Binding-site contacts:
Ligand atom O2' contacts residue ILE46 of chain 1.A at 4.2 Å.
Ligand atom C2 contacts residue PHE43 of chain 1.A at 3.6 Å (hydrophobic).
Ligand atom O5' contacts residue SER109 of chain 1.A at 2.8 Å (h-bond).
Ligand atom O4' contacts residue LEU55 of chain 1.A at 3.5 Å.
Ligand atom C2' contacts residue ASP45 of chain 1.A at 3.3 Å.
Ligand atom O5' contacts residue VAL110 of chain 1.A at 3.2 Å.
Ligand atom C5' contacts residue SER109 of chain 1.A at 3.2 Å.
Ligand atom N1 contacts residue ILE46 of chain 1.A at 3.3 Å.
Ligand atom C2 contacts residue ASP45 of chain 1.A at 4.0 Å.
Ligand atom N1 contacts residue ILE24 of chain 1.A at 3.9 Å.
Ligand atom C1' contacts residue LEU55 of chain 1.A at 4.1 Å (hydrophobic).
Ligand atom C4' contacts residue LEU55 of chain 1.A at 4.0 Å (hydrophobic).
Ligand atom O5' contacts residue HIS114 of chain 1.A at 3.6 Å.
Ligand atom N3 contacts residue PHE43 of chain 1.A at 4.0 Å.
Ligand atom N3 contacts residue ASP45 of chain 1.A at 3.7 Å.
Ligand atom C6 contacts residue ILE46 of chain 1.A at 3.7 Å (hydrophobic).
Ligand atom O3' contacts residue HIS53 of chain 1.A at 4.2 Å.
Ligand atom C4' contacts residue ASP45 of chain 1.A at 3.3 Å.
Ligand atom N3 contacts residue ILE46 of chain 1.A at 3.3 Å (h-bond).
Ligand atom N7 contacts residue ILE46 of chain 1.A at 4.0 Å.
Ligand atom O4' contacts residue PHE21 of chain 1.A at 3.6 Å.
Ligand atom C5 contacts residue ILE46 of chain 1.A at 3.5 Å (hydrophobic).
Ligand atom N1 contacts residue PHE43 of chain 1.A at 4.2 Å.
Ligand atom O2' contacts residue ASP45 of chain 1.A at 2.5 Å (salt-bridge).
Ligand atom O5' contacts residue PHE21 of chain 1.A at 3.8 Å.
Ligand atom C2 contacts residue HIS44 of chain 1.A at 3.4 Å.
Ligand atom C1' contacts residue ASP45 of chain 1.A at 3.1 Å.
Ligand atom O3' contacts residue ASP45 of chain 1.A at 2.5 Å (salt-bridge).
Ligand atom O4' contacts residue ASP45 of chain 1.A at 3.5 Å (salt-bridge).
Ligand atom N9 contacts residue ILE46 of chain 1.A at 4.0 Å.
Ligand atom N6 contacts residue ILE20 of chain 1.A at 3.4 Å.
Ligand atom N6 contacts residue ILE24 of chain 1.A at 4.0 Å.
Ligand atom O2' contacts residue SER47 of chain 1.A at 3.3 Å.
Ligand atom C4 contacts residue ILE46 of chain 1.A at 3.5 Å (hydrophobic).
Ligand atom N3 contacts residue HIS44 of chain 1.A at 4.0 Å.
Ligand atom C3' contacts residue ASP45 of chain 1.A at 3.2 Å.
Ligand atom C6 contacts residue ILE24 of chain 1.A at 4.2 Å (hydrophobic).
Ligand atom N9 contacts residue PHE21 of chain 1.A at 4.2 Å.
Ligand atom C5' contacts residue HIS114 of chain 1.A at 3.3 Å.
Ligand atom C2 contacts residue ILE46 of chain 1.A at 3.5 Å (hydrophobic).

Sequence of chain 1.B:
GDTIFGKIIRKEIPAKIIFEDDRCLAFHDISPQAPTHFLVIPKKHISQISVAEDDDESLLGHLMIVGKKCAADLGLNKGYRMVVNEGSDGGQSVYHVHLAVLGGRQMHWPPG

Sequence of chain 1.A:
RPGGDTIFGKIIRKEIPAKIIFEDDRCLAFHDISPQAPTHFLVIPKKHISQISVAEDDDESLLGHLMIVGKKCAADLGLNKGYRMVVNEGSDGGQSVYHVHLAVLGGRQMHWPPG

The small molecule below binds the protein below.
Small molecule (SMILES): Nc1ncnc2c1ncn2[C@@H]1O[C@H](CO)[C@@H](O)[C@H]1O